Sequence of chain 1.C:
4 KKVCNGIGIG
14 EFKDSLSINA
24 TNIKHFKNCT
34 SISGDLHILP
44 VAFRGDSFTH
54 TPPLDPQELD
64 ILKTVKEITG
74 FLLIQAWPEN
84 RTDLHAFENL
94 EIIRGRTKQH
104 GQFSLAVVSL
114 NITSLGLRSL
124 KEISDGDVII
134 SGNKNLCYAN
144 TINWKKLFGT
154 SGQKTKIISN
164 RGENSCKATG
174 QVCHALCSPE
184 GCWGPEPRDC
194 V

Binding-site contacts:
Ligand atom C7 contacts residue ASN83 of chain 1.C at 3.5 Å.
Ligand atom O5 contacts residue ASN83 of chain 1.C at 3.1 Å (h-bond).
Ligand atom N2 contacts residue ASN83 of chain 1.C at 3.7 Å.
Ligand atom C1 contacts residue ASN83 of chain 1.C at 2.8 Å.
Ligand atom C2 contacts residue ASN83 of chain 1.C at 3.3 Å.
Ligand atom O7 contacts residue ASN83 of chain 1.C at 2.7 Å (h-bond).

The protein below binds the small molecule below.
Small molecule (SMILES): CC(=O)N[C@@H]1[C@@H](O)[C@H](O)[C@@H](CO)O[C@H]1O